Sequence of chain 1.C:
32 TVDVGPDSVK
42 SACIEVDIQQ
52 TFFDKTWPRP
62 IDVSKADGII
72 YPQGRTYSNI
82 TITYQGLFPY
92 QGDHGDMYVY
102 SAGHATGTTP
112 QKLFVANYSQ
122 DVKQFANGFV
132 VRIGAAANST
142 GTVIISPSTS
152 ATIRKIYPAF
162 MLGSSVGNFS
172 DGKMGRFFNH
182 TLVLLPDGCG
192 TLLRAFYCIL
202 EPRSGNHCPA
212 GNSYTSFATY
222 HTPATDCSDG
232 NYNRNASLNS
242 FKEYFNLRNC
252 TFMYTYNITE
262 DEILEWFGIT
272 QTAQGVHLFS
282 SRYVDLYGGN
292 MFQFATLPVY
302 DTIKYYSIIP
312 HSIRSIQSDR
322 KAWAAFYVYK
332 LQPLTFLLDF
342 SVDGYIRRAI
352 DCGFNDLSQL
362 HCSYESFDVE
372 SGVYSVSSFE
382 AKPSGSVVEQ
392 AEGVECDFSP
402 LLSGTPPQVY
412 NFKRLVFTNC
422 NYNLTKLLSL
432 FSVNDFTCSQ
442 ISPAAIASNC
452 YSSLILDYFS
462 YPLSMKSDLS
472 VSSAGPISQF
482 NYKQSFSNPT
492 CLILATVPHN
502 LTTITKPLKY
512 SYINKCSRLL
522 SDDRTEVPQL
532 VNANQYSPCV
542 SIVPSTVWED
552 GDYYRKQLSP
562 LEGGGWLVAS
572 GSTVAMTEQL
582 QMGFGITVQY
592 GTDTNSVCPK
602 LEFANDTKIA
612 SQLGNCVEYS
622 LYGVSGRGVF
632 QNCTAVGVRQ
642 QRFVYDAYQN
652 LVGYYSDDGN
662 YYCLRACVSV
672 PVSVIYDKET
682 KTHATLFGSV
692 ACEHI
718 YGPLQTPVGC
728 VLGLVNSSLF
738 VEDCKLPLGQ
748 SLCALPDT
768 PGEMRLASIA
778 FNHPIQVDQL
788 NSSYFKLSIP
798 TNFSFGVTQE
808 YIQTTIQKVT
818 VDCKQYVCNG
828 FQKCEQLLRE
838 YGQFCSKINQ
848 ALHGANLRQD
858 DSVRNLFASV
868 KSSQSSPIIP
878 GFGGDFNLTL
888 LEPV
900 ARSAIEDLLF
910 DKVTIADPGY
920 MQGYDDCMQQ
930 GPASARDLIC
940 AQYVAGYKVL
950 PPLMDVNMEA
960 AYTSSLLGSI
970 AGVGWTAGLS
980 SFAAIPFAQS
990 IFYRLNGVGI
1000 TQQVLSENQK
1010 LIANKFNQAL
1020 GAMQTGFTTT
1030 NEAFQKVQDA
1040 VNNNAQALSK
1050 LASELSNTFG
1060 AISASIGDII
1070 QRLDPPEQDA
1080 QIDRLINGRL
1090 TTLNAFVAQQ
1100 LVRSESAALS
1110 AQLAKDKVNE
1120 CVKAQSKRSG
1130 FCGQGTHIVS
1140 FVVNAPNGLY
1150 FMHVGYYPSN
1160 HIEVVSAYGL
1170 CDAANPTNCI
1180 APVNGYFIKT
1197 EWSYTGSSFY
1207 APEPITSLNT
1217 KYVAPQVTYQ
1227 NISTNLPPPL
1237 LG

Binding-site contacts:
Ligand atom O10 contacts residue GLN50 of chain 1.C at 3.5 Å (h-bond).
Ligand atom C4 contacts residue PHE53 of chain 1.C at 4.2 Å (hydrophobic).
Ligand atom C9 contacts residue ALA106 of chain 1.C at 3.6 Å (hydrophobic).
Ligand atom O1B contacts residue SER149 of chain 1.C at 3.9 Å.
Ligand atom O9 contacts residue GLN318 of chain 1.C at 4.1 Å.
Ligand atom O10 contacts residue PHE53 of chain 1.C at 3.9 Å.
Ligand atom C4 contacts residue ILE146 of chain 1.C at 3.9 Å (hydrophobic).
Ligand atom O8 contacts residue ARG321 of chain 1.C at 2.7 Å (salt-bridge).
Ligand atom C6 contacts residue ILE146 of chain 1.C at 3.5 Å (hydrophobic).
Ligand atom O10 contacts residue HIS105 of chain 1.C at 4.2 Å.
Ligand atom C5 contacts residue ILE146 of chain 1.C at 3.5 Å (hydrophobic).
Ligand atom C10 contacts residue PHE53 of chain 1.C at 3.4 Å (hydrophobic).
Ligand atom O1B contacts residue SER147 of chain 1.C at 3.3 Å (h-bond).
Ligand atom O7 contacts residue HIS105 of chain 1.C at 4.0 Å.
Ligand atom C11 contacts residue HIS105 of chain 1.C at 4.4 Å.
Ligand atom C11 contacts residue ILE146 of chain 1.C at 3.8 Å (hydrophobic).
Ligand atom C9 contacts residue ARG321 of chain 1.C at 3.7 Å.
Ligand atom C7 contacts residue HIS105 of chain 1.C at 4.2 Å.
Ligand atom C10 contacts residue HIS105 of chain 1.C at 4.3 Å.
Ligand atom C8 contacts residue ARG321 of chain 1.C at 3.9 Å.
Ligand atom O9 contacts residue HIS105 of chain 1.C at 4.2 Å.
Ligand atom C7 contacts residue ILE146 of chain 1.C at 4.1 Å (hydrophobic).
Ligand atom C4 contacts residue PRO148 of chain 1.C at 4.5 Å (hydrophobic).
Ligand atom N5 contacts residue ILE146 of chain 1.C at 2.8 Å (h-bond).
Ligand atom C9 contacts residue HIS105 of chain 1.C at 3.8 Å.
Ligand atom N5 contacts residue PHE53 of chain 1.C at 3.6 Å.
Ligand atom O1A contacts residue SER147 of chain 1.C at 2.6 Å (h-bond).
Ligand atom O4 contacts residue PHE53 of chain 1.C at 3.3 Å.
Ligand atom C10 contacts residue GLN50 of chain 1.C at 4.1 Å.
Ligand atom O1B contacts residue PRO148 of chain 1.C at 4.2 Å.
Ligand atom C10 contacts residue ILE146 of chain 1.C at 3.7 Å (hydrophobic).
Ligand atom C11 contacts residue PHE115 of chain 1.C at 2.9 Å (hydrophobic).
Ligand atom C10 contacts residue PHE115 of chain 1.C at 4.4 Å (hydrophobic).
Ligand atom O9 contacts residue ALA106 of chain 1.C at 2.7 Å (h-bond).
Ligand atom C1 contacts residue SER147 of chain 1.C at 3.4 Å.
Ligand atom O9 contacts residue ARG321 of chain 1.C at 2.6 Å (salt-bridge).
Ligand atom O8 contacts residue ILE146 of chain 1.C at 4.2 Å.
Ligand atom C11 contacts residue PHE53 of chain 1.C at 3.2 Å (hydrophobic).
Ligand atom O8 contacts residue SER147 of chain 1.C at 4.3 Å.
Ligand atom C11 contacts residue GLN50 of chain 1.C at 3.8 Å.

A small-molecule ligand and the protein it binds are described below.
Small molecule (SMILES): CC(=O)N[C@H]1[C@H]([C@H](O)[C@H](O)CO)O[C@@](O)(C(=O)O)C[C@@H]1O